Sequence of chain 1.A:
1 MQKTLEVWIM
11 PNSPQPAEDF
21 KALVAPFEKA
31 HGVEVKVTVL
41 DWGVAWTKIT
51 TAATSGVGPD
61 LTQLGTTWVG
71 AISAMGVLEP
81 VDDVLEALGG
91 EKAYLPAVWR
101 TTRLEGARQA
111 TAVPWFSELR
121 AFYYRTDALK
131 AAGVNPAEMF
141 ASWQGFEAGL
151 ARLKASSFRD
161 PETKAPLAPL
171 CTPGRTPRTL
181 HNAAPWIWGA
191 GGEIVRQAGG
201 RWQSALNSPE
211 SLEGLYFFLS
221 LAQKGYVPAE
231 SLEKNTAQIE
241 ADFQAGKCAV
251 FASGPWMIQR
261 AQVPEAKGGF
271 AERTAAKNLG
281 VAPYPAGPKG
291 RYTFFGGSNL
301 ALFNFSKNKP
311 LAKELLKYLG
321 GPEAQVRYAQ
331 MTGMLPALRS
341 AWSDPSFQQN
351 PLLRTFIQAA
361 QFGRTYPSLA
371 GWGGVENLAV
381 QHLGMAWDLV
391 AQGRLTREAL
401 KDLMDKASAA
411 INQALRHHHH

A protein and the small-molecule ligand that binds it are described below.
Small molecule (SMILES): OC[C@H]1O[C@@H](OC[C@H]2O[C@@H](O)[C@H](O)[C@@H](O)[C@@H]2O)[C@H](O)[C@@H](O)[C@@H]1O

Binding-site contacts:
Ligand atom C3 contacts residue ARG178 of chain 1.A at 4.2 Å.
Ligand atom O3 contacts residue GLY296 of chain 1.A at 3.3 Å.
Ligand atom C5 contacts residue TRP42 of chain 1.A at 3.8 Å (hydrophobic).
Ligand atom O4 contacts residue ARG178 of chain 1.A at 3.9 Å.
Ligand atom C4 contacts residue GLY297 of chain 1.A at 4.3 Å.
Ligand atom C1 contacts residue GLU118 of chain 1.A at 4.2 Å.
Ligand atom C2 contacts residue GLY297 of chain 1.A at 3.8 Å.
Ligand atom O2 contacts residue GLY296 of chain 1.A at 3.9 Å.
Ligand atom C5 contacts residue ARG178 of chain 1.A at 4.0 Å.
Ligand atom O3 contacts residue THR67 of chain 1.A at 4.0 Å.
Ligand atom C5 contacts residue GLY65 of chain 1.A at 3.9 Å.
Ligand atom O6 contacts residue THR67 of chain 1.A at 4.0 Å.
Ligand atom C1 contacts residue TRP42 of chain 1.A at 4.0 Å (hydrophobic).
Ligand atom C4 contacts residue TRP42 of chain 1.A at 3.8 Å (hydrophobic).
Ligand atom O5 contacts residue TRP42 of chain 1.A at 3.9 Å.
Ligand atom O4 contacts residue THR66 of chain 1.A at 3.3 Å (h-bond).
Ligand atom C6 contacts residue TRP42 of chain 1.A at 4.0 Å (hydrophobic).
Ligand atom C5 contacts residue THR67 of chain 1.A at 4.2 Å.
Ligand atom O6 contacts residue GLU118 of chain 1.A at 3.7 Å.
Ligand atom O1 contacts residue MET334 of chain 1.A at 4.0 Å.
Ligand atom O2 contacts residue GLY297 of chain 1.A at 2.9 Å (h-bond).
Ligand atom C2 contacts residue GLU118 of chain 1.A at 3.5 Å.
Ligand atom O2 contacts residue GLU118 of chain 1.A at 2.6 Å (salt-bridge).
Ligand atom O3 contacts residue THR66 of chain 1.A at 2.9 Å (h-bond).
Ligand atom O3 contacts residue GLY297 of chain 1.A at 3.2 Å (h-bond).
Ligand atom O4 contacts residue THR67 of chain 1.A at 2.6 Å (h-bond).
Ligand atom C6 contacts residue TRP68 of chain 1.A at 3.2 Å (hydrophobic).
Ligand atom C1 contacts residue ARG178 of chain 1.A at 4.0 Å.
Ligand atom O4 contacts residue TRP42 of chain 1.A at 4.1 Å.
Ligand atom O3 contacts residue TRP42 of chain 1.A at 4.2 Å.
Ligand atom C4 contacts residue THR66 of chain 1.A at 4.3 Å.
Ligand atom C6 contacts residue THR67 of chain 1.A at 3.8 Å.
Ligand atom O4 contacts residue TRP68 of chain 1.A at 4.2 Å.
Ligand atom O4 contacts residue GLY65 of chain 1.A at 3.1 Å.
Ligand atom C3 contacts residue GLY297 of chain 1.A at 3.1 Å.
Ligand atom C4 contacts residue GLY65 of chain 1.A at 3.9 Å.
Ligand atom C3 contacts residue THR66 of chain 1.A at 3.9 Å.
Ligand atom C4 contacts residue THR67 of chain 1.A at 3.5 Å.
Ligand atom C3 contacts residue GLY65 of chain 1.A at 4.1 Å.
Ligand atom O6 contacts residue TRP68 of chain 1.A at 4.1 Å.